Sequence of chain 1.Z:
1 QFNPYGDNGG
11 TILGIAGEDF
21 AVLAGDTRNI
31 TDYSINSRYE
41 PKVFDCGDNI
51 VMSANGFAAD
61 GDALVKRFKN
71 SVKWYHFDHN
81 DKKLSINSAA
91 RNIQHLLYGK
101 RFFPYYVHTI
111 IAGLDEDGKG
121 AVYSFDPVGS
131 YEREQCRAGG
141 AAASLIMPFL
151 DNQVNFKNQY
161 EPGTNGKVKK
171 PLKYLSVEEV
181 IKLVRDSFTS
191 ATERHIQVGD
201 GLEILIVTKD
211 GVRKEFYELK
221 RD

This protein binds this small molecule.
Small molecule (SMILES): Cc1ccccc1CCC(=O)N[C@H](C(=O)N[C@@H](CCc1ccccc1)C(=O)NCc1ccccc1Cl)[C@@H](C)O

Sequence of chain 1.Y:
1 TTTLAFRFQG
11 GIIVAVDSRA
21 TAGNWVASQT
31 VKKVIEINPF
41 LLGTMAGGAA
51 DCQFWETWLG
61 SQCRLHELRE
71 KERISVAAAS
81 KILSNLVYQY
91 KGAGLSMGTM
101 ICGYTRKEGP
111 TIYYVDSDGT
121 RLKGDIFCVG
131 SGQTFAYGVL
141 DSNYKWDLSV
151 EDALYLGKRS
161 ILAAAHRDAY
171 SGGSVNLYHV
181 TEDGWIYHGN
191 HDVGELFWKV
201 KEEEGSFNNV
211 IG

Binding-site contacts:
Ligand atom C12 contacts residue GLY47 of chain 1.Y at 3.4 Å.
Ligand atom O17 contacts residue ALA49 of chain 1.Y at 3.1 Å (h-bond).
Ligand atom C37 contacts residue PRO127 of chain 1.Z at 3.6 Å (hydrophobic).
Ligand atom C25 contacts residue GLY48 of chain 1.Y at 3.7 Å.
Ligand atom C23 contacts residue GLY47 of chain 1.Y at 3.8 Å.
Ligand atom N19 contacts residue ASP126 of chain 1.Z at 3.2 Å (salt-bridge).
Ligand atom C27 contacts residue GLY48 of chain 1.Y at 3.8 Å.
Ligand atom C9 contacts residue ASP126 of chain 1.Z at 3.8 Å.
Ligand atom C39 contacts residue THR21 of chain 1.Y at 3.9 Å.
Ligand atom C4 contacts residue ALA49 of chain 1.Y at 3.7 Å (hydrophobic).
Ligand atom CL7 contacts residue MET45 of chain 1.Y at 3.6 Å.
Ligand atom CL7 contacts residue GLY47 of chain 1.Y at 3.4 Å.
Ligand atom C18 contacts residue THR21 of chain 1.Y at 3.7 Å.
Ligand atom C3 contacts residue ALA49 of chain 1.Y at 3.7 Å (hydrophobic).
Ligand atom C2 contacts residue ALA49 of chain 1.Y at 3.8 Å (hydrophobic).
Ligand atom C16 contacts residue THR21 of chain 1.Y at 3.8 Å.
Ligand atom C6 contacts residue ALA49 of chain 1.Y at 3.5 Å (hydrophobic).
Ligand atom C15 contacts residue THR21 of chain 1.Y at 3.6 Å.
Ligand atom C5 contacts residue MET45 of chain 1.Y at 3.8 Å (hydrophobic).
Ligand atom C10 contacts residue GLY47 of chain 1.Y at 3.6 Å.
Ligand atom C12 contacts residue THR21 of chain 1.Y at 3.6 Å.
Ligand atom N14 contacts residue THR21 of chain 1.Y at 2.8 Å (h-bond).
Ligand atom C2 contacts residue VAL31 of chain 1.Y at 3.4 Å (hydrophobic).
Ligand atom C8 contacts residue GLY47 of chain 1.Y at 3.8 Å.
Ligand atom C3 contacts residue VAL31 of chain 1.Y at 3.1 Å (hydrophobic).
Ligand atom O11 contacts residue THR21 of chain 1.Y at 3.0 Å (h-bond).
Ligand atom C35 contacts residue PRO104 of chain 1.Z at 3.9 Å (hydrophobic).
Ligand atom C25 contacts residue SER96 of chain 1.Y at 3.8 Å.
Ligand atom C1 contacts residue ALA49 of chain 1.Y at 3.8 Å (hydrophobic).
Ligand atom C36 contacts residue PRO127 of chain 1.Z at 3.8 Å (hydrophobic).
Ligand atom C25 contacts residue GLY47 of chain 1.Y at 3.7 Å.
Ligand atom N30 contacts residue GLY47 of chain 1.Y at 2.8 Å (h-bond).
Ligand atom C8 contacts residue THR1 of chain 1.Y at 3.2 Å.
Ligand atom O21 contacts residue ASP126 of chain 1.Z at 3.4 Å.
Ligand atom C26 contacts residue GLY48 of chain 1.Y at 3.7 Å.
Ligand atom C13 contacts residue THR21 of chain 1.Y at 3.4 Å.
Ligand atom O11 contacts residue ALA20 of chain 1.Y at 3.1 Å.
Ligand atom C39 contacts residue ALA20 of chain 1.Y at 3.5 Å (hydrophobic).
Ligand atom C5 contacts residue ALA49 of chain 1.Y at 3.5 Å (hydrophobic).
Ligand atom CL7 contacts residue ALA46 of chain 1.Y at 3.4 Å.